Sequence of chain 1.A:
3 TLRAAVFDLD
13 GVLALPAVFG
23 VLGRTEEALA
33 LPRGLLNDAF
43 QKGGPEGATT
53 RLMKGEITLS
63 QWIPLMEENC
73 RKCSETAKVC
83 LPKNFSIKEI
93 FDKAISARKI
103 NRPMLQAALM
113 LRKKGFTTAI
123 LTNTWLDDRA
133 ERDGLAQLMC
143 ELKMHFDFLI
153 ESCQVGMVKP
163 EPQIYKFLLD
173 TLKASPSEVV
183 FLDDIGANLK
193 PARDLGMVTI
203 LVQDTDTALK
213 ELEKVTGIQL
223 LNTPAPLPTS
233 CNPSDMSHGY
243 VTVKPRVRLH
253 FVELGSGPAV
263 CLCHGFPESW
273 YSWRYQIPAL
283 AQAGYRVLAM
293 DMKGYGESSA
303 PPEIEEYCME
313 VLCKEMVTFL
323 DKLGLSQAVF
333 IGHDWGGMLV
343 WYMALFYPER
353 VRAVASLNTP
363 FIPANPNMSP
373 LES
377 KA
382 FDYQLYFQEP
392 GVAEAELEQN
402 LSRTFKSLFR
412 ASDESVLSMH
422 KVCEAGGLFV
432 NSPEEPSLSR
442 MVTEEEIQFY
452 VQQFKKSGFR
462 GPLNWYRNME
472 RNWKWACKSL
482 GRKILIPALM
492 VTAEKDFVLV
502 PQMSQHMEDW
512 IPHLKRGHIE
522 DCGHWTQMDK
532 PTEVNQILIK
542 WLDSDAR

Binding-site contacts:
Ligand atom F21 contacts residue PHE268 of chain 1.A at 3.2 Å.
Ligand atom N16 contacts residue TRP337 of chain 1.A at 3.7 Å.
Ligand atom C15 contacts residue LEU409 of chain 1.A at 3.8 Å (hydrophobic).
Ligand atom S22 contacts residue SO41 of chain 1.B at 3.3 Å (h-bond).
Ligand atom C6 contacts residue PHE268 of chain 1.A at 3.4 Å (hydrophobic).
Ligand atom C9 contacts residue TYR384 of chain 1.A at 3.5 Å (hydrophobic).
Ligand atom C13 contacts residue SO41 of chain 1.B at 3.8 Å.
Ligand atom C5 contacts residue TYR384 of chain 1.A at 3.5 Å (hydrophobic).
Ligand atom C14 contacts residue TYR467 of chain 1.A at 3.6 Å (hydrophobic).
Ligand atom C9 contacts residue GLN385 of chain 1.A at 3.0 Å.
Ligand atom S22 contacts residue LEU409 of chain 1.A at 3.8 Å.
Ligand atom F20 contacts residue PHE388 of chain 1.A at 3.4 Å.
Ligand atom F20 contacts residue TYR384 of chain 1.A at 3.7 Å.
Ligand atom C6 contacts residue TYR467 of chain 1.A at 3.5 Å (hydrophobic).
Ligand atom N17 contacts residue TYR384 of chain 1.A at 3.3 Å (h-bond).
Ligand atom C14 contacts residue ASP336 of chain 1.A at 3.7 Å.
Ligand atom C6 contacts residue HIS525 of chain 1.A at 3.6 Å.
Ligand atom C2 contacts residue MET340 of chain 1.A at 3.7 Å (hydrophobic).
Ligand atom C7 contacts residue TYR384 of chain 1.A at 3.8 Å (hydrophobic).
Ligand atom N18 contacts residue ASP336 of chain 1.A at 2.6 Å (salt-bridge).
Ligand atom C12 contacts residue ASP336 of chain 1.A at 3.2 Å.
Ligand atom C1 contacts residue ASP336 of chain 1.A at 3.3 Å.
Ligand atom C3 contacts residue TRP337 of chain 1.A at 3.8 Å (hydrophobic).
Ligand atom C12 contacts residue TYR467 of chain 1.A at 3.2 Å (hydrophobic).
Ligand atom C8 contacts residue PHE268 of chain 1.A at 3.3 Å (hydrophobic).
Ligand atom C5 contacts residue TYR467 of chain 1.A at 3.5 Å (hydrophobic).
Ligand atom N18 contacts residue TYR467 of chain 1.A at 3.5 Å (h-bond).
Ligand atom C3 contacts residue ASP336 of chain 1.A at 3.2 Å.
Ligand atom C5 contacts residue VAL499 of chain 1.A at 3.6 Å (hydrophobic).
Ligand atom C6 contacts residue ASP336 of chain 1.A at 3.1 Å.
Ligand atom N16 contacts residue GLN385 of chain 1.A at 3.2 Å (h-bond).
Ligand atom C8 contacts residue HIS525 of chain 1.A at 3.7 Å.
Ligand atom C1 contacts residue TRP337 of chain 1.A at 3.7 Å (hydrophobic).
Ligand atom C9 contacts residue TYR467 of chain 1.A at 3.5 Å (hydrophobic).
Ligand atom N17 contacts residue TYR467 of chain 1.A at 3.3 Å (h-bond).
Ligand atom C11 contacts residue TRP337 of chain 1.A at 3.6 Å (hydrophobic).
Ligand atom C14 contacts residue TRP337 of chain 1.A at 3.5 Å (hydrophobic).
Ligand atom F19 contacts residue LEU429 of chain 1.A at 3.5 Å.
Ligand atom F19 contacts residue LEU409 of chain 1.A at 3.2 Å.
Ligand atom C10 contacts residue TRP337 of chain 1.A at 3.4 Å (hydrophobic).

The protein below binds the small molecule below.
Small molecule (SMILES): FC(F)(F)Sc1ccc(Nc2ncnc3ccccc23)cc1